Sequence of chain 1.A:
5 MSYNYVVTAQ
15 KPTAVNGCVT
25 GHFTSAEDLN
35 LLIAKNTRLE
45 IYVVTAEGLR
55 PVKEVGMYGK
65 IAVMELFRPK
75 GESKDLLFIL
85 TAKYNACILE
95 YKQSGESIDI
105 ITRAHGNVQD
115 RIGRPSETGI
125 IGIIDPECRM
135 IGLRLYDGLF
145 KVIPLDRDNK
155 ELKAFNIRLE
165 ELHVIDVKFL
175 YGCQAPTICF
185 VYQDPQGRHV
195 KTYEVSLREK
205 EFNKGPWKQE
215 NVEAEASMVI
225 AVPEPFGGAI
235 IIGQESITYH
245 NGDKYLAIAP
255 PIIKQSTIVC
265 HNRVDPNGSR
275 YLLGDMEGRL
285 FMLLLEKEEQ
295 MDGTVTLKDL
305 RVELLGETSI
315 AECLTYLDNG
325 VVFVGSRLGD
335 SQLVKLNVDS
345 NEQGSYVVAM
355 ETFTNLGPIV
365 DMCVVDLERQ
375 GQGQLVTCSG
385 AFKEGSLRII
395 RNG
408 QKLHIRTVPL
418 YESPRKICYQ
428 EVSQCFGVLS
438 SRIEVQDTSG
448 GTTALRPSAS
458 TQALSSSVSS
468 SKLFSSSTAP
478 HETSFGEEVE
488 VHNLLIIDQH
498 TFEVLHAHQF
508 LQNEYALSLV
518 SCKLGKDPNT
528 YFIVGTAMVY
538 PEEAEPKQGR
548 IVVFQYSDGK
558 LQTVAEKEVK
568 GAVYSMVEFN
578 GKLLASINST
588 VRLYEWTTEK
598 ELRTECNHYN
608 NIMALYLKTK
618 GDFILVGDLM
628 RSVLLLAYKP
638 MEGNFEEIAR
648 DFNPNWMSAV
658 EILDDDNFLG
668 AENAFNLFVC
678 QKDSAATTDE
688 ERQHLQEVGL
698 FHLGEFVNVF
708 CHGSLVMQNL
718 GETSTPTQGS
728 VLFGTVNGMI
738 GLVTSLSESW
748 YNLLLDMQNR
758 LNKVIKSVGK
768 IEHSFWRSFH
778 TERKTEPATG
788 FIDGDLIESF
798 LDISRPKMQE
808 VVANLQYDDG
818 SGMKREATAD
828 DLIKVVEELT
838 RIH

Binding-site contacts:
Ligand atom O3 contacts residue ASN607 of chain 1.A at 3.2 Å (h-bond).
Ligand atom C17 contacts residue ALA46 of chain 1.B at 3.4 Å (hydrophobic).
Ligand atom C9 contacts residue ASP109 of chain 1.B at 3.5 Å.
Ligand atom C19 contacts residue VAL79 of chain 1.B at 3.8 Å (hydrophobic).
Ligand atom C17 contacts residue LEU158 of chain 1.B at 3.5 Å (hydrophobic).
Ligand atom C12 contacts residue ILE25 of chain 1.B at 3.8 Å (hydrophobic).
Ligand atom N3 contacts residue MET108 of chain 1.B at 2.8 Å (h-bond).
Ligand atom C9 contacts residue TYR107 of chain 1.B at 3.1 Å (hydrophobic).
Ligand atom C17 contacts residue GLU106 of chain 1.B at 3.2 Å.
Ligand atom C1 contacts residue ASP111 of chain 1.B at 3.3 Å.
Ligand atom C16 contacts residue LEU158 of chain 1.B at 3.5 Å (hydrophobic).
Ligand atom C14 contacts residue ILE25 of chain 1.B at 3.4 Å (hydrophobic).
Ligand atom C20 contacts residue LYS48 of chain 1.B at 3.8 Å.
Ligand atom C7 contacts residue MET108 of chain 1.B at 3.2 Å (hydrophobic).
Ligand atom C13 contacts residue ARG647 of chain 1.A at 3.2 Å.
Ligand atom C21 contacts residue LEU158 of chain 1.B at 3.4 Å (hydrophobic).
Ligand atom C5 contacts residue LEU158 of chain 1.B at 3.8 Å (hydrophobic).
Ligand atom N5 contacts residue ALA46 of chain 1.B at 3.8 Å.
Ligand atom C14 contacts residue ARG628 of chain 1.A at 3.7 Å.
Ligand atom C6 contacts residue LEU158 of chain 1.B at 3.8 Å (hydrophobic).
Ligand atom C11 contacts residue ARG628 of chain 1.A at 3.6 Å.
Ligand atom N5 contacts residue LEU158 of chain 1.B at 3.4 Å.
Ligand atom O3 contacts residue ARG647 of chain 1.A at 3.8 Å.
Ligand atom C6 contacts residue ILE25 of chain 1.B at 3.9 Å (hydrophobic).
Ligand atom C15 contacts residue ARG628 of chain 1.A at 3.8 Å.
Ligand atom N4 contacts residue MET108 of chain 1.B at 3.2 Å (h-bond).
Ligand atom C10 contacts residue TYR107 of chain 1.B at 3.1 Å (hydrophobic).
Ligand atom N2 contacts residue LEU158 of chain 1.B at 3.7 Å.
Ligand atom C20 contacts residue PHE105 of chain 1.B at 3.4 Å (hydrophobic).
Ligand atom C10 contacts residue ILE609 of chain 1.A at 3.8 Å (hydrophobic).
Ligand atom N4 contacts residue ALA46 of chain 1.B at 3.9 Å.
Ligand atom N4 contacts residue GLU106 of chain 1.B at 3.6 Å.
Ligand atom O2 contacts residue ARG628 of chain 1.A at 3.8 Å.
Ligand atom C4 contacts residue SER155 of chain 1.B at 3.7 Å.
Ligand atom C20 contacts residue ALA46 of chain 1.B at 3.4 Å (hydrophobic).
Ligand atom C7 contacts residue HIS110 of chain 1.B at 3.7 Å.
Ligand atom C3 contacts residue SER155 of chain 1.B at 3.8 Å.
Ligand atom C12 contacts residue ARG628 of chain 1.A at 3.8 Å.
Ligand atom C19 contacts residue LEU158 of chain 1.B at 3.5 Å (hydrophobic).
Ligand atom N4 contacts residue LEU158 of chain 1.B at 3.6 Å.

Sequence of chain 1.B:
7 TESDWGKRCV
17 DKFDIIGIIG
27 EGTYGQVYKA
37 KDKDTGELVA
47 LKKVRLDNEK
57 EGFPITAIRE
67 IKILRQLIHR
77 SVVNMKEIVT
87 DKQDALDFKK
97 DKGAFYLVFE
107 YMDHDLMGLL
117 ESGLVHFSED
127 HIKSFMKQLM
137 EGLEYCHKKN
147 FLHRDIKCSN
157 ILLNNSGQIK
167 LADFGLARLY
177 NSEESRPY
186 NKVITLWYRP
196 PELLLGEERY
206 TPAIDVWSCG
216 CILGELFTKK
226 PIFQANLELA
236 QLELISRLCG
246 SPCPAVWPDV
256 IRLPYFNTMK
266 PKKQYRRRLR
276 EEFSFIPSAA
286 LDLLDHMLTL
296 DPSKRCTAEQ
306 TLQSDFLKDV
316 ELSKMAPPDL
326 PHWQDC

This small molecule binds to this protein.
Small molecule (SMILES): CC[C@H](CO)Nc1nc(NCc2ccc(OCCO)cc2)c2ncn(C(C)C)c2n1